Sequence of chain 1.I:
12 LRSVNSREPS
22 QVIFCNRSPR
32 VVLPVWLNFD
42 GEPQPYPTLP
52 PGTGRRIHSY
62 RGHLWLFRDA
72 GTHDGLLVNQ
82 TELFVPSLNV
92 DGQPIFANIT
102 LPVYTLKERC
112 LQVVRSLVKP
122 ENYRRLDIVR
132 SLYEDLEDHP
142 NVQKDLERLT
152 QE

A protein and the small-molecule ligand that binds it are described below.
Small molecule (SMILES): COC(=O)c1ccc(CNC(=O)[C@@H]2C[C@@H](O)CN2C(=O)Cc2cc(C)no2)cc1

Binding-site contacts:
Ligand atom CBA contacts residue ILE58 of chain 1.I at 3.0 Å (hydrophobic).
Ligand atom CAE contacts residue HIS59 of chain 1.I at 3.6 Å.
Ligand atom C contacts residue HIS59 of chain 1.I at 3.8 Å.
Ligand atom CAI contacts residue PRO35 of chain 1.I at 3.8 Å (hydrophobic).
Ligand atom CAA contacts residue TYR61 of chain 1.I at 3.5 Å (hydrophobic).
Ligand atom CB contacts residue TRP66 of chain 1.I at 3.8 Å (hydrophobic).
Ligand atom OD1 contacts residue TRP37 of chain 1.I at 3.5 Å (h-bond).
Ligand atom CG contacts residue TRP66 of chain 1.I at 3.7 Å (hydrophobic).
Ligand atom CAZ contacts residue TYR61 of chain 1.I at 3.9 Å (hydrophobic).
Ligand atom OAT contacts residue HIS64 of chain 1.I at 3.6 Å.
Ligand atom CBA contacts residue PRO48 of chain 1.I at 3.9 Å (hydrophobic).
Ligand atom CAW contacts residue TYR61 of chain 1.I at 3.6 Å (hydrophobic).
Ligand atom CD2 contacts residue TYR47 of chain 1.I at 3.3 Å (hydrophobic).
Ligand atom CAK contacts residue TYR61 of chain 1.I at 3.7 Å (hydrophobic).
Ligand atom OAB contacts residue TYR61 of chain 1.I at 3.6 Å.
Ligand atom CG contacts residue SER60 of chain 1.I at 3.6 Å.
Ligand atom C contacts residue TYR47 of chain 1.I at 3.2 Å (hydrophobic).
Ligand atom CAI contacts residue PRO48 of chain 1.I at 3.1 Å (hydrophobic).
Ligand atom OAS contacts residue ILE58 of chain 1.I at 3.1 Å.
Ligand atom CG contacts residue TYR47 of chain 1.I at 3.8 Å (hydrophobic).
Ligand atom CG contacts residue HIS64 of chain 1.I at 3.9 Å.
Ligand atom CAU contacts residue TYR61 of chain 1.I at 3.9 Å (hydrophobic).
Ligand atom CA contacts residue HIS59 of chain 1.I at 3.5 Å.
Ligand atom CA contacts residue TYR47 of chain 1.I at 3.7 Å (hydrophobic).
Ligand atom NAQ contacts residue PHE40 of chain 1.I at 3.6 Å.
Ligand atom CG contacts residue TRP37 of chain 1.I at 3.8 Å (hydrophobic).
Ligand atom OD1 contacts residue HIS64 of chain 1.I at 2.7 Å (h-bond).
Ligand atom NAR contacts residue HIS59 of chain 1.I at 3.1 Å (h-bond).
Ligand atom CB contacts residue SER60 of chain 1.I at 3.6 Å.
Ligand atom CB contacts residue HIS59 of chain 1.I at 3.2 Å.
Ligand atom O contacts residue TYR47 of chain 1.I at 2.4 Å (h-bond).
Ligand atom OAD contacts residue ILE58 of chain 1.I at 3.5 Å.
Ligand atom CD2 contacts residue TRP37 of chain 1.I at 3.5 Å (hydrophobic).
Ligand atom CAY contacts residue ILE58 of chain 1.I at 3.2 Å (hydrophobic).
Ligand atom OD1 contacts residue SER60 of chain 1.I at 2.6 Å (h-bond).
Ligand atom CAE contacts residue ILE58 of chain 1.I at 3.7 Å (hydrophobic).
Ligand atom CAG contacts residue ILE58 of chain 1.I at 3.0 Å (hydrophobic).
Ligand atom CB contacts residue TYR47 of chain 1.I at 3.8 Å (hydrophobic).
Ligand atom OAT contacts residue PHE40 of chain 1.I at 3.3 Å.
Ligand atom N contacts residue TYR47 of chain 1.I at 3.5 Å (h-bond).